The protein below binds the small molecule below.
Small molecule (SMILES): CC(=O)N[C@@H]1[C@@H](O)[C@H](O)[C@@H](CO)O[C@H]1O

Binding-site contacts:
Ligand atom C3 contacts residue ASN170 of chain 1.A at 3.8 Å.
Ligand atom C5 contacts residue ASN170 of chain 1.A at 3.7 Å.
Ligand atom O7 contacts residue ASN170 of chain 1.A at 4.0 Å.
Ligand atom C8 contacts residue ARG188 of chain 1.A at 3.8 Å.
Ligand atom C4 contacts residue ASN170 of chain 1.A at 4.2 Å.
Ligand atom O5 contacts residue ASN170 of chain 1.A at 2.5 Å (h-bond).
Ligand atom N2 contacts residue ASN170 of chain 1.A at 2.8 Å (h-bond).
Ligand atom C2 contacts residue ASN170 of chain 1.A at 2.4 Å.
Ligand atom C1 contacts residue ASN170 of chain 1.A at 1.4 Å.
Ligand atom C7 contacts residue ASN170 of chain 1.A at 3.6 Å.

Sequence of chain 1.A:
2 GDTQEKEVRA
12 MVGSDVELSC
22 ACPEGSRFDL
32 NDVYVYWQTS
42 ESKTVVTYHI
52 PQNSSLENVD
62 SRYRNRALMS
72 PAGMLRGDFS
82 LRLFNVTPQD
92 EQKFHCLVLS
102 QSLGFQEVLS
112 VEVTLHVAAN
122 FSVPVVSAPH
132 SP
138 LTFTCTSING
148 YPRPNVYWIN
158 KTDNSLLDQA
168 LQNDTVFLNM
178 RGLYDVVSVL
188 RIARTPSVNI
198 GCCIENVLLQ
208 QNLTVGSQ